This protein binds this small molecule.
Small molecule (SMILES): CC(=O)N[C@@H]1[C@@H](O)[C@H](O)[C@@H](CO)O[C@H]1O

Binding-site contacts:
Ligand atom C7 contacts residue ASN340 of chain 1.A at 3.7 Å.
Ligand atom C2 contacts residue ASN340 of chain 1.A at 2.4 Å.
Ligand atom O6 contacts residue ALA306 of chain 1.A at 4.5 Å.
Ligand atom O4 contacts residue SER307 of chain 1.A at 3.5 Å.
Ligand atom O7 contacts residue ASN340 of chain 1.A at 4.4 Å.
Ligand atom C6 contacts residue SER307 of chain 1.A at 3.6 Å.
Ligand atom O5 contacts residue GLY308 of chain 1.A at 3.9 Å.
Ligand atom C3 contacts residue ASN340 of chain 1.A at 3.8 Å.
Ligand atom C1 contacts residue ASN340 of chain 1.A at 1.4 Å.
Ligand atom C5 contacts residue SER307 of chain 1.A at 3.6 Å.
Ligand atom N2 contacts residue GLY308 of chain 1.A at 4.1 Å.
Ligand atom O7 contacts residue THR312 of chain 1.A at 4.5 Å.
Ligand atom O5 contacts residue ASN340 of chain 1.A at 2.4 Å (h-bond).
Ligand atom C4 contacts residue ASN340 of chain 1.A at 4.3 Å.
Ligand atom C5 contacts residue SER338 of chain 1.A at 3.5 Å.
Ligand atom O6 contacts residue ARG339 of chain 1.A at 4.2 Å.
Ligand atom C1 contacts residue GLY308 of chain 1.A at 3.4 Å.
Ligand atom C5 contacts residue ASN340 of chain 1.A at 3.7 Å.
Ligand atom O5 contacts residue SER338 of chain 1.A at 3.2 Å (h-bond).
Ligand atom O6 contacts residue SER338 of chain 1.A at 3.7 Å.
Ligand atom C1 contacts residue SER338 of chain 1.A at 4.0 Å.
Ligand atom C2 contacts residue GLY308 of chain 1.A at 4.2 Å.
Ligand atom N2 contacts residue ASN340 of chain 1.A at 2.9 Å (h-bond).
Ligand atom C8 contacts residue ASN340 of chain 1.A at 4.5 Å.
Ligand atom C6 contacts residue GLY308 of chain 1.A at 4.1 Å.
Ligand atom C6 contacts residue ALA306 of chain 1.A at 3.6 Å (hydrophobic).
Ligand atom C5 contacts residue GLY308 of chain 1.A at 3.6 Å.
Ligand atom C6 contacts residue SER338 of chain 1.A at 3.2 Å.
Ligand atom C4 contacts residue SER307 of chain 1.A at 4.4 Å.

Sequence of chain 1.A:
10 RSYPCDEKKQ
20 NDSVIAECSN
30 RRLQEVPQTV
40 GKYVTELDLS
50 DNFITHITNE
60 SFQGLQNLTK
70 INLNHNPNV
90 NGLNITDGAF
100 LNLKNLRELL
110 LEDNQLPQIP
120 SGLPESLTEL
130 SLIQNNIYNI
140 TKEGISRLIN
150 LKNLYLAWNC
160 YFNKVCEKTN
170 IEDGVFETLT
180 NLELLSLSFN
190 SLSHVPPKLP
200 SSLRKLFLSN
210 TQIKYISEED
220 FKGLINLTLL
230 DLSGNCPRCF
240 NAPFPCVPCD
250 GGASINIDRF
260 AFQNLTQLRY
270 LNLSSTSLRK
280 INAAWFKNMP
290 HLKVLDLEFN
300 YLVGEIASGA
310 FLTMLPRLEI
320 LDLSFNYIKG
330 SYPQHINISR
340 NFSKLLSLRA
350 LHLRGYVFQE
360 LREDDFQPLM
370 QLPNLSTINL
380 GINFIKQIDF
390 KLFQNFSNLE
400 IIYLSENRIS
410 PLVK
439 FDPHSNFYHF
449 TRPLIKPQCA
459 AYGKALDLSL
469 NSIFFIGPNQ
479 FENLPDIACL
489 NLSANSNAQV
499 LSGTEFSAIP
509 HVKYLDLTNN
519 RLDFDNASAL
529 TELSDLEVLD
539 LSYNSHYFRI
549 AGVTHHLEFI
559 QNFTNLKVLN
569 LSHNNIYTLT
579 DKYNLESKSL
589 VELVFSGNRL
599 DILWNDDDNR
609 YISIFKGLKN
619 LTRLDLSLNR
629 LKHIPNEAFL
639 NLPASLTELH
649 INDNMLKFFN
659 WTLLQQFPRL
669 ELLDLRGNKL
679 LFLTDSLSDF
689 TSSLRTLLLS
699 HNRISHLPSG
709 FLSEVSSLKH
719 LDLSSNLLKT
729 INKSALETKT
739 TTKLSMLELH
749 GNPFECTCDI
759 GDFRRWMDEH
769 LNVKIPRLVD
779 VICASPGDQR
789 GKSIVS